This small molecule binds to this protein.
Small molecule (SMILES): CC(=O)N[C@H]1[C@H](O[C@H]2[C@H](O)[C@@H](NC(C)=O)CO[C@@H]2CO)O[C@H](CO)[C@@H](O)[C@@H]1O

Binding-site contacts:
Ligand atom N2 contacts residue ASN84 of chain 1.A at 3.0 Å (h-bond).
Ligand atom C3 contacts residue ASN84 of chain 1.A at 3.9 Å.
Ligand atom C3 contacts residue GLN62 of chain 1.A at 3.4 Å.
Ligand atom C8 contacts residue GLN82 of chain 1.A at 3.1 Å.
Ligand atom O7 contacts residue ASN84 of chain 1.A at 3.4 Å (h-bond).
Ligand atom N2 contacts residue GLN62 of chain 1.A at 3.0 Å (h-bond).
Ligand atom C1 contacts residue GLN62 of chain 1.A at 4.1 Å.
Ligand atom C1 contacts residue ASN84 of chain 1.A at 1.5 Å.
Ligand atom C7 contacts residue GLN82 of chain 1.A at 3.8 Å.
Ligand atom C7 contacts residue ASN84 of chain 1.A at 3.4 Å.
Ligand atom C7 contacts residue GLN62 of chain 1.A at 3.9 Å.
Ligand atom C5 contacts residue ASN84 of chain 1.A at 3.7 Å.
Ligand atom C2 contacts residue ASN84 of chain 1.A at 2.5 Å.
Ligand atom C8 contacts residue GLN83 of chain 1.A at 4.3 Å.
Ligand atom O3 contacts residue GLN62 of chain 1.A at 3.9 Å.
Ligand atom O5 contacts residue ASN84 of chain 1.A at 2.4 Å (h-bond).
Ligand atom C8 contacts residue GLN62 of chain 1.A at 4.1 Å.
Ligand atom C2 contacts residue GLN62 of chain 1.A at 3.7 Å.
Ligand atom N2 contacts residue GLN82 of chain 1.A at 3.9 Å.
Ligand atom C4 contacts residue ASN84 of chain 1.A at 4.3 Å.

Sequence of chain 1.A:
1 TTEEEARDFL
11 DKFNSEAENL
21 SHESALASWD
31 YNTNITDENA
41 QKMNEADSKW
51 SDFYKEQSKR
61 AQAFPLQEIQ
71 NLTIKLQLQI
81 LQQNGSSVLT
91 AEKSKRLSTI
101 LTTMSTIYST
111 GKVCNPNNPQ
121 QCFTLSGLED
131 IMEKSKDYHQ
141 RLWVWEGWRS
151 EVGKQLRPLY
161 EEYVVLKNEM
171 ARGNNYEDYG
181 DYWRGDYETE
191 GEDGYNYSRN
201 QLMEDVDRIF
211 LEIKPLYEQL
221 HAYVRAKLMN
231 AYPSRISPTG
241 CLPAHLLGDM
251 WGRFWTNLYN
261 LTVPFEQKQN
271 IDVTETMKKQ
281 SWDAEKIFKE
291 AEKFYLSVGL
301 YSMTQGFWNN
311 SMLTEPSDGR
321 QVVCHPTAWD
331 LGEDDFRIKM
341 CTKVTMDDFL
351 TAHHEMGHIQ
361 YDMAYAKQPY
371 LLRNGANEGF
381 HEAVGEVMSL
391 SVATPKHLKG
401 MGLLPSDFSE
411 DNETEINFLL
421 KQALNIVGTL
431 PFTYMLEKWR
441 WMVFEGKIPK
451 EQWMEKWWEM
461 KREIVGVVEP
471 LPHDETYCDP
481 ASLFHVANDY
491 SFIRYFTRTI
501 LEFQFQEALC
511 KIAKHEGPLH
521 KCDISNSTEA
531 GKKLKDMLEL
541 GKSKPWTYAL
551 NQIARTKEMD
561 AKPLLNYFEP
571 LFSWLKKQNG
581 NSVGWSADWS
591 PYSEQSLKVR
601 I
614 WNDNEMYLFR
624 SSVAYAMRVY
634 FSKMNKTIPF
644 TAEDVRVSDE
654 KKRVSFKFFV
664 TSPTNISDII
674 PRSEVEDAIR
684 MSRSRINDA